Sequence of chain 59.A:
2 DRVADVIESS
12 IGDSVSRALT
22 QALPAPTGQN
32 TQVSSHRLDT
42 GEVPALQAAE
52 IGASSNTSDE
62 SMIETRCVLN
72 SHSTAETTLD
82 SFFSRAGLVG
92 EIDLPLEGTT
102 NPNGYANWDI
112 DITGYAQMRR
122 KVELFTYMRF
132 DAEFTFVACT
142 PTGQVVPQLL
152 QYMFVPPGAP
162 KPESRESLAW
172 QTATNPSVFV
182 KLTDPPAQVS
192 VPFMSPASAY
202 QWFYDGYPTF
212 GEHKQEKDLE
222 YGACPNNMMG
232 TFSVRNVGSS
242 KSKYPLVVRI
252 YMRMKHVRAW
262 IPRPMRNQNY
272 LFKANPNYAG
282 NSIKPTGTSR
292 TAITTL

Sequence of chain 59.C:
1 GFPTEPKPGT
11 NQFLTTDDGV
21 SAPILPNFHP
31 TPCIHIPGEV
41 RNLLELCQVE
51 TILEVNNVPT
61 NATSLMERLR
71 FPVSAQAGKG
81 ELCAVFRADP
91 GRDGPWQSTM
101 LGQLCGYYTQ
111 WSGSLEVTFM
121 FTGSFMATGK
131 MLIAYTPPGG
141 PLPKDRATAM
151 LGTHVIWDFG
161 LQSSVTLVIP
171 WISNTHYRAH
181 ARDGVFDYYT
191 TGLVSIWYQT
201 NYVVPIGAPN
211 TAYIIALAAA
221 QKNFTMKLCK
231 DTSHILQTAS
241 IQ

The protein below binds the small molecule below.
Small molecule (SMILES): Cc1cc(CCCCCCCOc2ccc(C3=NCCO3)cc2)on1

Binding-site contacts:
Ligand atom C4C contacts residue PHE135 of chain 59.A at 3.8 Å (hydrophobic).
Ligand atom C3C contacts residue PHE135 of chain 59.A at 3.8 Å (hydrophobic).
Ligand atom C4B contacts residue TRP203 of chain 59.A at 3.5 Å (hydrophobic).
Ligand atom C2B contacts residue TRP203 of chain 59.A at 4.0 Å (hydrophobic).
Ligand atom N2 contacts residue PHE155 of chain 59.A at 3.5 Å.
Ligand atom C5 contacts residue PHE233 of chain 59.A at 4.0 Å (hydrophobic).
Ligand atom C4A contacts residue THR114 of chain 59.A at 3.5 Å.
Ligand atom C31 contacts residue PRO177 of chain 59.A at 3.9 Å (hydrophobic).
Ligand atom C5C contacts residue ILE111 of chain 59.A at 3.8 Å (hydrophobic).
Ligand atom O1A contacts residue ASN228 of chain 59.A at 3.7 Å.
Ligand atom C2A contacts residue ASP112 of chain 59.A at 3.8 Å.
Ligand atom C5C contacts residue PHE135 of chain 59.A at 3.5 Å (hydrophobic).
Ligand atom C2A contacts residue TRP203 of chain 59.A at 3.6 Å (hydrophobic).
Ligand atom C5B contacts residue ILE113 of chain 59.A at 3.5 Å (hydrophobic).
Ligand atom O1 contacts residue PHE233 of chain 59.A at 3.1 Å.
Ligand atom C5B contacts residue ASP112 of chain 59.A at 4.0 Å.
Ligand atom C2B contacts residue TYR201 of chain 59.A at 3.5 Å (hydrophobic).
Ligand atom O1 contacts residue PHE155 of chain 59.A at 3.4 Å.
Ligand atom C5A contacts residue ASP112 of chain 59.A at 4.0 Å.
Ligand atom C3B contacts residue ASN228 of chain 59.A at 4.0 Å.
Ligand atom C31 contacts residue ILE24 of chain 59.C at 3.6 Å (hydrophobic).
Ligand atom N3A contacts residue ILE113 of chain 59.A at 3.8 Å.
Ligand atom C4 contacts residue ILE24 of chain 59.C at 4.0 Å (hydrophobic).
Ligand atom N2 contacts residue PHE233 of chain 59.A at 3.7 Å.
Ligand atom C5 contacts residue PHE155 of chain 59.A at 3.9 Å (hydrophobic).
Ligand atom C2C contacts residue PHE155 of chain 59.A at 3.9 Å (hydrophobic).
Ligand atom C6B contacts residue ILE113 of chain 59.A at 4.0 Å (hydrophobic).
Ligand atom C4A contacts residue ASP112 of chain 59.A at 2.6 Å.
Ligand atom O1A contacts residue TRP203 of chain 59.A at 3.3 Å.
Ligand atom C2C contacts residue VAL192 of chain 59.A at 3.7 Å (hydrophobic).
Ligand atom C31 contacts residue VAL179 of chain 59.A at 3.3 Å (hydrophobic).
Ligand atom C5A contacts residue ASN228 of chain 59.A at 4.0 Å.
Ligand atom C4C contacts residue VAL192 of chain 59.A at 3.5 Å (hydrophobic).
Ligand atom N3A contacts residue ASP112 of chain 59.A at 2.5 Å (salt-bridge).
Ligand atom C6C contacts residue TYR201 of chain 59.A at 3.9 Å (hydrophobic).
Ligand atom C3B contacts residue TRP203 of chain 59.A at 3.1 Å (hydrophobic).
Ligand atom C5B contacts residue ILE111 of chain 59.A at 3.9 Å (hydrophobic).
Ligand atom C4B contacts residue ILE113 of chain 59.A at 4.0 Å (hydrophobic).
Ligand atom O1B contacts residue TYR201 of chain 59.A at 3.4 Å.
Ligand atom N3A contacts residue THR114 of chain 59.A at 4.0 Å.

Sequence of chain 60.C:
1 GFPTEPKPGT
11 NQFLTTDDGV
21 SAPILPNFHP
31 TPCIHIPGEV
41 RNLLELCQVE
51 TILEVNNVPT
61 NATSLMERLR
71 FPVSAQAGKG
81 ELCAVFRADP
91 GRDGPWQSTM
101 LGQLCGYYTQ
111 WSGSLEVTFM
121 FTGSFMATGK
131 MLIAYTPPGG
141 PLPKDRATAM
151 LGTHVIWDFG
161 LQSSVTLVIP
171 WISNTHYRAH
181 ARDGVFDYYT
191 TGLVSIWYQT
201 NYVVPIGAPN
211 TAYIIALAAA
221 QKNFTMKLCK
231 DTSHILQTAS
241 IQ